Binding-site contacts:
Ligand atom PG contacts residue MG1 of chain 2.P at 3.7 Å.
Ligand atom O2B contacts residue ARG150 of chain 2.D at 3.7 Å.
Ligand atom O1B contacts residue MG1 of chain 2.P at 2.0 Å.
Ligand atom N6 contacts residue LEU153 of chain 2.D at 3.5 Å.
Ligand atom PA contacts residue MG1 of chain 2.P at 3.6 Å.
Ligand atom PG contacts residue ASP146 of chain 2.D at 3.6 Å.
Ligand atom C5' contacts residue SER29 of chain 2.D at 3.7 Å.
Ligand atom O1A contacts residue VAL35 of chain 2.D at 3.4 Å.
Ligand atom O1B contacts residue ASN151 of chain 2.D at 3.0 Å (h-bond).
Ligand atom PB contacts residue MG1 of chain 2.P at 3.3 Å.
Ligand atom O1A contacts residue SER29 of chain 2.D at 3.5 Å.
Ligand atom O2G contacts residue ASP146 of chain 2.D at 3.5 Å (salt-bridge).
Ligand atom C5' contacts residue GLY28 of chain 2.D at 3.7 Å.
Ligand atom N6 contacts residue ALA52 of chain 2.D at 3.4 Å.
Ligand atom O5' contacts residue VAL35 of chain 2.D at 3.5 Å.
Ligand atom O1B contacts residue ARG150 of chain 2.D at 3.6 Å.
Ligand atom O1G contacts residue ALA31 of chain 2.D at 2.9 Å (h-bond).
Ligand atom O2A contacts residue MG1 of chain 2.P at 2.5 Å.
Ligand atom O2A contacts residue LYS54 of chain 2.D at 3.3 Å (salt-bridge).
Ligand atom O2' contacts residue CYS106 of chain 2.D at 3.2 Å.
Ligand atom C6 contacts residue ALA52 of chain 2.D at 3.6 Å (hydrophobic).
Ligand atom N3B contacts residue GLY30 of chain 2.D at 3.7 Å.
Ligand atom C6 contacts residue LEU153 of chain 2.D at 3.7 Å (hydrophobic).
Ligand atom O3G contacts residue ASP146 of chain 2.D at 2.8 Å (salt-bridge).
Ligand atom O2G contacts residue ASP164 of chain 2.D at 3.6 Å.
Ligand atom N7 contacts residue JBJ1 of chain 2.Q at 3.4 Å (h-bond).
Ligand atom O2G contacts residue MG1 of chain 2.P at 2.5 Å.
Ligand atom N6 contacts residue GLN100 of chain 2.D at 3.0 Å (h-bond).
Ligand atom O3A contacts residue MG1 of chain 2.P at 3.7 Å.
Ligand atom O2A contacts residue ASP164 of chain 2.D at 2.9 Å (salt-bridge).
Ligand atom C4' contacts residue GLY28 of chain 2.D at 3.7 Å.
Ligand atom O4' contacts residue VAL35 of chain 2.D at 3.6 Å.
Ligand atom N6 contacts residue MET99 of chain 2.D at 3.5 Å (h-bond).
Ligand atom O2G contacts residue ASN151 of chain 2.D at 3.5 Å (h-bond).
Ligand atom C2 contacts residue MET102 of chain 2.D at 3.5 Å (hydrophobic).
Ligand atom N1 contacts residue MET102 of chain 2.D at 3.0 Å (h-bond).
Ligand atom O3G contacts residue ARG150 of chain 2.D at 2.8 Å (salt-bridge).
Ligand atom O3G contacts residue ASN151 of chain 2.D at 3.6 Å (h-bond).
Ligand atom O3A contacts residue GLY30 of chain 2.D at 3.5 Å.
Ligand atom O1A contacts residue GLY30 of chain 2.D at 3.0 Å (h-bond).

Sequence of chain 2.D:
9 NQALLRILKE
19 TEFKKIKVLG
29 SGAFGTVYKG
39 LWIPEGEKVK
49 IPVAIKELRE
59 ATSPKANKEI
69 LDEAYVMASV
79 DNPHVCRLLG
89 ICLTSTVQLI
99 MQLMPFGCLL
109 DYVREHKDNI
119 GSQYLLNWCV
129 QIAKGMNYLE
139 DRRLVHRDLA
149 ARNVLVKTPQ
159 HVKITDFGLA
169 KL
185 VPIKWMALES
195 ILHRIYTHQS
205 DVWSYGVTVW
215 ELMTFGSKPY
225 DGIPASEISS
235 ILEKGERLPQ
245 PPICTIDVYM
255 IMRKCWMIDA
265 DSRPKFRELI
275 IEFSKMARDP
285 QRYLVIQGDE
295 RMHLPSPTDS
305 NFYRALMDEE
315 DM

A small-molecule ligand and the protein it binds are described below.
Small molecule (SMILES): Nc1ncnc2c1ncn2[C@@H]1O[C@H](CO[P](=O)(O)O[P](=O)(O)NP(=O)(O)O)[C@@H](O)[C@H]1O